Sequence of chain 1.C:
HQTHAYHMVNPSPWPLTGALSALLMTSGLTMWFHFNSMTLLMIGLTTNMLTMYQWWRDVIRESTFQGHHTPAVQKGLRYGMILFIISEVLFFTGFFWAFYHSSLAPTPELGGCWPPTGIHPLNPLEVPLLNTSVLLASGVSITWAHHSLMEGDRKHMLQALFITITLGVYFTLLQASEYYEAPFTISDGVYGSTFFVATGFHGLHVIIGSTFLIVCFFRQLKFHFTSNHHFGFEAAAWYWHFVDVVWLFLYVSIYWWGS

Binding-site contacts:
Ligand atom C11 contacts residue TRP62 of chain 1.G at 4.2 Å (hydrophobic).
Ligand atom C57 contacts residue TRP62 of chain 1.G at 3.9 Å (hydrophobic).
Ligand atom C57 contacts residue MET40 of chain 1.C at 3.8 Å (hydrophobic).
Ligand atom C6 contacts residue PHE69 of chain 1.G at 4.2 Å (hydrophobic).
Ligand atom C1 contacts residue PHE69 of chain 1.G at 3.8 Å (hydrophobic).
Ligand atom C40 contacts residue LEU206 of chain 1.C at 4.3 Å (hydrophobic).
Ligand atom C31 contacts residue LEU31 of chain 1.C at 4.1 Å (hydrophobic).
Ligand atom C18 contacts residue PEK1 of chain 1.PA at 4.2 Å.
Ligand atom C2 contacts residue PHE69 of chain 1.G at 3.9 Å (hydrophobic).
Ligand atom C9 contacts residue TRP62 of chain 1.G at 3.9 Å (hydrophobic).
Ligand atom O6 contacts residue GLY63 of chain 1.G at 3.2 Å (h-bond).
Ligand atom O61 contacts residue TRP34 of chain 1.C at 2.7 Å (h-bond).
Ligand atom C18 contacts residue TRP34 of chain 1.C at 3.9 Å (hydrophobic).
Ligand atom O61 contacts residue SER61 of chain 1.G at 4.1 Å.
Ligand atom C8 contacts residue GLY63 of chain 1.G at 4.0 Å.
Ligand atom C37 contacts residue PEK1 of chain 1.PA at 4.3 Å.
Ligand atom C10 contacts residue TRP62 of chain 1.G at 4.2 Å (hydrophobic).
Ligand atom O16 contacts residue TRP34 of chain 1.C at 4.1 Å.
Ligand atom C11 contacts residue GLY63 of chain 1.G at 4.0 Å.
Ligand atom C4 contacts residue MET40 of chain 1.C at 4.0 Å (hydrophobic).
Ligand atom C9 contacts residue GLY63 of chain 1.G at 3.7 Å.
Ligand atom C43 contacts residue PEK1 of chain 1.PA at 3.7 Å.
Ligand atom O61 contacts residue MET40 of chain 1.C at 2.7 Å (h-bond).
Ligand atom O5 contacts residue PHE69 of chain 1.G at 4.3 Å.
Ligand atom O5 contacts residue TRP34 of chain 1.C at 3.2 Å.
Ligand atom O1 contacts residue GLY63 of chain 1.G at 4.1 Å.
Ligand atom C43 contacts residue PGV1 of chain 1.IA at 4.3 Å.
Ligand atom C57 contacts residue SER61 of chain 1.G at 4.0 Å.
Ligand atom O1 contacts residue TRP62 of chain 1.G at 3.3 Å.
Ligand atom C57 contacts residue TRP34 of chain 1.C at 3.2 Å (hydrophobic).
Ligand atom C6 contacts residue TRP34 of chain 1.C at 4.2 Å (hydrophobic).
Ligand atom O5 contacts residue MET40 of chain 1.C at 4.0 Å.
Ligand atom C31 contacts residue PEK1 of chain 1.PA at 4.0 Å.
Ligand atom C22 contacts residue PEK1 of chain 1.PA at 4.0 Å.
Ligand atom C19 contacts residue LEU43 of chain 1.C at 4.3 Å (hydrophobic).
Ligand atom O6 contacts residue TRP62 of chain 1.G at 3.6 Å.
Ligand atom C28 contacts residue PEK1 of chain 1.PA at 4.0 Å.
Ligand atom C4 contacts residue TRP34 of chain 1.C at 3.6 Å (hydrophobic).
Ligand atom C4 contacts residue PHE69 of chain 1.G at 4.4 Å (hydrophobic).
Ligand atom O55 contacts residue PHE69 of chain 1.G at 4.4 Å.

Sequence of chain 1.G:
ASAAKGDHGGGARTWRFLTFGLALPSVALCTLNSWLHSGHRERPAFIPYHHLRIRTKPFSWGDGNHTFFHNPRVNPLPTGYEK

This small molecule binds to this protein.
Small molecule (SMILES): CCCCCCCCCCO[C@@H]1O[C@H](CO)[C@@H](O[C@H]2O[C@H](CO)[C@@H](O)[C@H](O)[C@H]2O)[C@H](O)[C@H]1O